This small molecule binds to this protein.
Small molecule (SMILES): N[C@@H](CCC(=O)O)C(=O)O

Sequence of chain 1.A:
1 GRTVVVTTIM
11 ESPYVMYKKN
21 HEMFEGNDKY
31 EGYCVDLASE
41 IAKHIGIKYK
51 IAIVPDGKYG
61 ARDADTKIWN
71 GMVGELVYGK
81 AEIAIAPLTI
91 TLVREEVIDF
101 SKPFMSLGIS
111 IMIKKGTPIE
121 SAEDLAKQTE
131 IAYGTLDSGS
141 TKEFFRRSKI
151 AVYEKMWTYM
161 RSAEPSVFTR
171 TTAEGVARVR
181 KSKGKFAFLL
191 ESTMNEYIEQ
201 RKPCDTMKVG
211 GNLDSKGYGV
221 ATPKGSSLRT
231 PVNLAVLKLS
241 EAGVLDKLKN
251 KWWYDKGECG

Binding-site contacts:
Ligand atom N contacts residue PRO87 of chain 1.A at 2.8 Å (h-bond).
Ligand atom O contacts residue TYR59 of chain 1.A at 3.4 Å.
Ligand atom O contacts residue SER140 of chain 1.A at 2.9 Å (h-bond).
Ligand atom OE2 contacts residue GLY139 of chain 1.A at 3.7 Å.
Ligand atom C contacts residue TYR59 of chain 1.A at 3.7 Å (hydrophobic).
Ligand atom CD contacts residue GLU191 of chain 1.A at 4.0 Å.
Ligand atom C contacts residue THR89 of chain 1.A at 3.7 Å.
Ligand atom OE2 contacts residue SER140 of chain 1.A at 3.2 Å (h-bond).
Ligand atom N contacts residue TYR59 of chain 1.A at 4.1 Å.
Ligand atom N contacts residue GLU191 of chain 1.A at 2.8 Å (salt-bridge).
Ligand atom CD contacts residue LEU136 of chain 1.A at 4.1 Å (hydrophobic).
Ligand atom C contacts residue SER140 of chain 1.A at 3.4 Å.
Ligand atom CG contacts residue GLU191 of chain 1.A at 3.5 Å.
Ligand atom N contacts residue SER140 of chain 1.A at 4.1 Å.
Ligand atom N contacts residue THR89 of chain 1.A at 2.9 Å (h-bond).
Ligand atom CB contacts residue LEU136 of chain 1.A at 4.2 Å (hydrophobic).
Ligand atom C contacts residue PRO87 of chain 1.A at 4.2 Å (hydrophobic).
Ligand atom CD contacts residue THR141 of chain 1.A at 3.3 Å.
Ligand atom OXT contacts residue PRO87 of chain 1.A at 3.6 Å.
Ligand atom CG contacts residue TYR59 of chain 1.A at 4.2 Å (hydrophobic).
Ligand atom OXT contacts residue THR89 of chain 1.A at 2.9 Å (h-bond).
Ligand atom CB contacts residue TYR59 of chain 1.A at 3.5 Å (hydrophobic).
Ligand atom CA contacts residue GLU191 of chain 1.A at 3.4 Å.
Ligand atom OXT contacts residue TYR59 of chain 1.A at 3.6 Å.
Ligand atom OXT contacts residue ARG94 of chain 1.A at 2.9 Å (salt-bridge).
Ligand atom O contacts residue GLY139 of chain 1.A at 3.2 Å.
Ligand atom N contacts residue TYR218 of chain 1.A at 3.6 Å.
Ligand atom CA contacts residue PRO87 of chain 1.A at 4.0 Å (hydrophobic).
Ligand atom OXT contacts residue SER140 of chain 1.A at 4.1 Å.
Ligand atom C contacts residue ARG94 of chain 1.A at 3.5 Å.
Ligand atom O contacts residue ARG94 of chain 1.A at 2.9 Å (salt-bridge).
Ligand atom OE2 contacts residue THR141 of chain 1.A at 3.1 Å (h-bond).
Ligand atom OXT contacts residue LEU88 of chain 1.A at 3.5 Å.
Ligand atom CA contacts residue TYR59 of chain 1.A at 4.1 Å (hydrophobic).
Ligand atom OE1 contacts residue GLU191 of chain 1.A at 3.9 Å.
Ligand atom CA contacts residue SER140 of chain 1.A at 3.4 Å.
Ligand atom CB contacts residue GLU191 of chain 1.A at 4.0 Å.
Ligand atom CG contacts residue LEU136 of chain 1.A at 3.8 Å (hydrophobic).
Ligand atom OE1 contacts residue THR141 of chain 1.A at 2.6 Å (h-bond).
Ligand atom CA contacts residue THR89 of chain 1.A at 3.4 Å.